This protein binds this small molecule.
Small molecule (SMILES): CC(C)C[C@H](NC(=O)[C@H](COP(=O)(O)O)NC(=O)[C@H](CCC(N)=O)NC(=O)[C@@H](N)[C@@H](C)O)C(=O)N[C@H](C=O)CO

Binding-site contacts:
Ligand atom O3P contacts residue ARG156 of chain 1.A at 2.8 Å (salt-bridge).
Ligand atom CD contacts residue LEU249 of chain 1.A at 3.6 Å (hydrophobic).
Ligand atom CD1 contacts residue ILE246 of chain 1.A at 3.6 Å (hydrophobic).
Ligand atom P contacts residue TYR157 of chain 1.A at 3.6 Å.
Ligand atom O contacts residue LEU201 of chain 1.A at 3.9 Å.
Ligand atom OG1 contacts residue TRP257 of chain 1.A at 3.0 Å (h-bond).
Ligand atom C contacts residue LEU201 of chain 1.A at 3.8 Å (hydrophobic).
Ligand atom CA contacts residue ASN202 of chain 1.A at 3.6 Å.
Ligand atom CD1 contacts residue GLY198 of chain 1.A at 3.6 Å.
Ligand atom CB contacts residue GLU209 of chain 1.A at 3.6 Å.
Ligand atom CG2 contacts residue GLU209 of chain 1.A at 3.2 Å.
Ligand atom O2P contacts residue TYR157 of chain 1.A at 3.6 Å (h-bond).
Ligand atom O3P contacts residue ARG85 of chain 1.A at 3.3 Å (salt-bridge).
Ligand atom O1P contacts residue ARG156 of chain 1.A at 2.9 Å (salt-bridge).
Ligand atom N contacts residue ASN253 of chain 1.A at 2.9 Å (h-bond).
Ligand atom OG1 contacts residue LEU256 of chain 1.A at 3.6 Å.
Ligand atom CA contacts residue ASN253 of chain 1.A at 3.4 Å.
Ligand atom O1P contacts residue LYS78 of chain 1.A at 3.7 Å.
Ligand atom P contacts residue ARG156 of chain 1.A at 3.7 Å.
Ligand atom CA contacts residue ASN253 of chain 1.A at 3.9 Å.
Ligand atom C contacts residue ASN253 of chain 1.A at 3.6 Å.
Ligand atom O2P contacts residue ARG85 of chain 1.A at 2.8 Å (salt-bridge).
Ligand atom O contacts residue ASN253 of chain 1.A at 2.9 Å (h-bond).
Ligand atom CA contacts residue LEU201 of chain 1.A at 3.9 Å (hydrophobic).
Ligand atom N contacts residue LEU201 of chain 1.A at 3.7 Å.
Ligand atom O contacts residue LYS78 of chain 1.A at 3.3 Å (salt-bridge).
Ligand atom O2P contacts residue LYS78 of chain 1.A at 3.1 Å (salt-bridge).
Ligand atom CB contacts residue TRP257 of chain 1.A at 3.9 Å (hydrophobic).
Ligand atom NE2 contacts residue ASP252 of chain 1.A at 3.1 Å (salt-bridge).
Ligand atom O3P contacts residue TYR157 of chain 1.A at 3.9 Å.
Ligand atom O contacts residue VAL205 of chain 1.A at 3.6 Å.
Ligand atom CB contacts residue ASN202 of chain 1.A at 3.3 Å.
Ligand atom CB contacts residue ASN202 of chain 1.A at 3.8 Å.
Ligand atom CG2 contacts residue TRP257 of chain 1.A at 3.8 Å (hydrophobic).
Ligand atom NE2 contacts residue LEU249 of chain 1.A at 3.9 Å.
Ligand atom OE1 contacts residue LEU249 of chain 1.A at 3.3 Å.
Ligand atom N contacts residue ASN202 of chain 1.A at 3.0 Å (h-bond).
Ligand atom C contacts residue ASN202 of chain 1.A at 3.8 Å.
Ligand atom O1P contacts residue TYR157 of chain 1.A at 2.6 Å (h-bond).
Ligand atom CD1 contacts residue LEU201 of chain 1.A at 3.6 Å (hydrophobic).

Sequence of chain 1.A:
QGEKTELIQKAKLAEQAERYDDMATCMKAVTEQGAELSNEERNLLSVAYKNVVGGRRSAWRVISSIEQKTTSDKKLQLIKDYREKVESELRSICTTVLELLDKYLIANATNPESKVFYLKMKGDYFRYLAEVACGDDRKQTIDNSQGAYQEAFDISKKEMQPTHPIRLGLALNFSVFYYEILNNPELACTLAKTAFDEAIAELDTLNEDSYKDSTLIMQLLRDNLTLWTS